Binding-site contacts:
Ligand atom O3 contacts residue PHE99 of chain 2.A at 3.7 Å.
Ligand atom O6 contacts residue ASP37 of chain 2.A at 2.7 Å (salt-bridge).
Ligand atom C3 contacts residue TRP59 of chain 2.A at 3.5 Å (hydrophobic).
Ligand atom C36 contacts residue TYR26 of chain 2.A at 3.6 Å (hydrophobic).
Ligand atom C10 contacts residue ASP37 of chain 2.A at 3.4 Å.
Ligand atom C27 contacts residue TYR82 of chain 2.A at 3.7 Å (hydrophobic).
Ligand atom O4 contacts residue PHE99 of chain 2.A at 3.6 Å.
Ligand atom O4 contacts residue ASP37 of chain 2.A at 3.3 Å (salt-bridge).
Ligand atom C4 contacts residue TRP59 of chain 2.A at 3.6 Å (hydrophobic).
Ligand atom C4 contacts residue PHE46 of chain 2.A at 3.7 Å (hydrophobic).
Ligand atom C44 contacts residue ASP37 of chain 2.A at 3.7 Å.
Ligand atom O1 contacts residue TYR82 of chain 2.A at 3.7 Å.
Ligand atom O2 contacts residue ILE56 of chain 2.A at 2.8 Å (h-bond).
Ligand atom C19 contacts residue PRO88 of chain 4.A at 3.5 Å (hydrophobic).
Ligand atom O11 contacts residue GLY86 of chain 3.A at 3.4 Å (h-bond).
Ligand atom O10 contacts residue GLU54 of chain 2.A at 2.8 Å (salt-bridge).
Ligand atom C36 contacts residue PHE46 of chain 2.A at 3.8 Å (hydrophobic).
Ligand atom O12 contacts residue HIS87 of chain 3.A at 3.4 Å (h-bond).
Ligand atom O3 contacts residue TYR82 of chain 2.A at 2.7 Å (h-bond).
Ligand atom C42 contacts residue TYR82 of chain 2.A at 3.3 Å (hydrophobic).
Ligand atom C32 contacts residue GLY86 of chain 3.A at 3.5 Å.
Ligand atom O5 contacts residue ASP37 of chain 2.A at 3.1 Å (salt-bridge).
Ligand atom O4 contacts residue PHE36 of chain 2.A at 3.4 Å.
Ligand atom C9 contacts residue ASP37 of chain 2.A at 3.7 Å.
Ligand atom O13 contacts residue PRO88 of chain 4.A at 2.7 Å (h-bond).
Ligand atom C11 contacts residue TYR82 of chain 2.A at 3.6 Å (hydrophobic).
Ligand atom C37 contacts residue PRO88 of chain 4.A at 3.8 Å (hydrophobic).
Ligand atom C14 contacts residue ASP37 of chain 2.A at 3.5 Å.
Ligand atom O12 contacts residue GLY86 of chain 3.A at 3.0 Å (h-bond).
Ligand atom C1 contacts residue TYR82 of chain 2.A at 3.7 Å (hydrophobic).
Ligand atom O4 contacts residue TYR26 of chain 2.A at 3.5 Å.
Ligand atom C18 contacts residue PRO88 of chain 4.A at 3.4 Å (hydrophobic).
Ligand atom O2 contacts residue VAL55 of chain 2.A at 3.2 Å.
Ligand atom O11 contacts residue THR85 of chain 3.A at 3.6 Å.
Ligand atom C41 contacts residue GLU54 of chain 2.A at 3.6 Å.
Ligand atom O12 contacts residue TYR82 of chain 3.A at 3.5 Å.
Ligand atom C35 contacts residue TYR82 of chain 2.A at 3.6 Å (hydrophobic).
Ligand atom C8 contacts residue TYR82 of chain 2.A at 3.5 Å (hydrophobic).
Ligand atom C45 contacts residue ALA81 of chain 2.A at 3.5 Å (hydrophobic).
Ligand atom O5 contacts residue TYR26 of chain 2.A at 3.7 Å.

A protein and the small-molecule ligand that binds it are described below.
Small molecule (SMILES): CC[C@@H]1/C=C(\C)[C@@H](O)[C@H](C)C[C@H](OC)[C@H]2O[C@@](O)(C(=O)C(=O)N3CCCC[C@H]3C(=O)O[C@H](/C(C)=C/[C@@H]3CC[C@@H](O)[C@H](OC)C3)[C@H](C)[C@@H](O)CC1=O)[C@H](C)C[C@@H]2OC

Sequence of chain 2.A:
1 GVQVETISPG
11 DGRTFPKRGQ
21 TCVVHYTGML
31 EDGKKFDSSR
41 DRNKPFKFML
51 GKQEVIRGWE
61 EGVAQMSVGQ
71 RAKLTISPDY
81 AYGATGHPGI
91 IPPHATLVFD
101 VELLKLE

Sequence of chain 3.A:
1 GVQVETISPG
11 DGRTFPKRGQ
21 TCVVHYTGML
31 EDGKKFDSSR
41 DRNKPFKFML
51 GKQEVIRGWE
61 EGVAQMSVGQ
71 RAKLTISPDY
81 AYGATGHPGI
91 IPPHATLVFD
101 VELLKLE

Sequence of chain 4.A:
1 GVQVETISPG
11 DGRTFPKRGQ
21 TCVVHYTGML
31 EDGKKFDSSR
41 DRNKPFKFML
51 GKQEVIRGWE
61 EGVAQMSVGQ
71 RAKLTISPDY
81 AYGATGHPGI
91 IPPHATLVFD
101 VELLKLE